This small molecule binds to this protein.
Small molecule (SMILES): O=C(O)c1ccccc1OC(F)(F)F

Binding-site contacts:
Ligand atom C7 contacts residue PHE40 of chain 1.A at 4.3 Å (hydrophobic).
Ligand atom F contacts residue PHE40 of chain 1.A at 4.0 Å.
Ligand atom C6 contacts residue ARG65 of chain 1.A at 4.3 Å.
Ligand atom F2 contacts residue TRP19 of chain 1.A at 4.1 Å.
Ligand atom F2 contacts residue ARG65 of chain 1.A at 4.2 Å.
Ligand atom F contacts residue ILE64 of chain 1.A at 3.3 Å.
Ligand atom F contacts residue TRP19 of chain 1.A at 4.5 Å.
Ligand atom F2 contacts residue THR10 of chain 1.A at 4.4 Å.
Ligand atom F contacts residue ARG65 of chain 1.A at 3.5 Å.
Ligand atom C5 contacts residue ARG65 of chain 1.A at 4.4 Å.
Ligand atom O2 contacts residue ARG65 of chain 1.A at 3.3 Å.
Ligand atom F1 contacts residue PHE40 of chain 1.A at 4.1 Å.
Ligand atom C7 contacts residue ARG65 of chain 1.A at 3.9 Å.
Ligand atom F2 contacts residue PHE40 of chain 1.A at 3.6 Å.

Sequence of chain 1.A:
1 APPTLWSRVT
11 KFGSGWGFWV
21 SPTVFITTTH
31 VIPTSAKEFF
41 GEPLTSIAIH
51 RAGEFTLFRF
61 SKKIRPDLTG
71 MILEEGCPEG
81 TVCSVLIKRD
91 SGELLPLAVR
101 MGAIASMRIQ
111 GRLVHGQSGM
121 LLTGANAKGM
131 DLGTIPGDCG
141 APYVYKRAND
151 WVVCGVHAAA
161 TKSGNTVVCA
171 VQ